Sequence of chain 1.A:
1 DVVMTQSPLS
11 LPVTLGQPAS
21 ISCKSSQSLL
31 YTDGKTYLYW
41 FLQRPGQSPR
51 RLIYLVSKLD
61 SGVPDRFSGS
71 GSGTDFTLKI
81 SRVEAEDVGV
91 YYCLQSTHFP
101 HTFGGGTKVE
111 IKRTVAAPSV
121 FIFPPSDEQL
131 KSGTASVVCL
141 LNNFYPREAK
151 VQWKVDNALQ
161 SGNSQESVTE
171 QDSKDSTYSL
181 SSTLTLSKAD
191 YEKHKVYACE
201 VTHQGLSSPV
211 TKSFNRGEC

Binding-site contacts:
Ligand atom N35 contacts residue ASP35 of chain 1.B at 2.9 Å (salt-bridge).
Ligand atom N34 contacts residue ASP35 of chain 1.B at 2.8 Å (salt-bridge).
Ligand atom C23 contacts residue SER56 of chain 1.B at 3.6 Å.
Ligand atom N34 contacts residue HIS101 of chain 1.A at 2.9 Å (h-bond).
Ligand atom N34 contacts residue VAL50 of chain 1.B at 3.5 Å.
Ligand atom N13 contacts residue TYR37 of chain 1.A at 3.3 Å.
Ligand atom C19 contacts residue TYR106 of chain 1.B at 3.5 Å (hydrophobic).
Ligand atom C11 contacts residue SER96 of chain 1.A at 3.4 Å.
Ligand atom C26 contacts residue TRP52 of chain 1.B at 3.4 Å (hydrophobic).
Ligand atom C1 contacts residue TYR31 of chain 1.A at 3.1 Å (hydrophobic).
Ligand atom C29 contacts residue TRP52 of chain 1.B at 3.6 Å (hydrophobic).
Ligand atom N35 contacts residue GLY108 of chain 1.B at 3.4 Å.
Ligand atom C25 contacts residue HIS101 of chain 1.A at 3.2 Å.
Ligand atom C16 contacts residue SER96 of chain 1.A at 3.5 Å.
Ligand atom C20 contacts residue SER96 of chain 1.A at 3.1 Å.
Ligand atom C19 contacts residue SER96 of chain 1.A at 3.4 Å.
Ligand atom O32 contacts residue SER56 of chain 1.B at 3.0 Å (h-bond).
Ligand atom C8 contacts residue PHE99 of chain 1.A at 3.5 Å (hydrophobic).
Ligand atom C24 contacts residue TYR39 of chain 1.A at 3.6 Å (hydrophobic).
Ligand atom C19 contacts residue TYR37 of chain 1.A at 3.6 Å (hydrophobic).
Ligand atom C7 contacts residue TYR31 of chain 1.A at 3.4 Å (hydrophobic).
Ligand atom C4 contacts residue TYR31 of chain 1.A at 3.6 Å (hydrophobic).
Ligand atom N22 contacts residue GOL1 of chain 1.F at 3.6 Å.
Ligand atom C8 contacts residue THR97 of chain 1.A at 3.1 Å.
Ligand atom C2 contacts residue TYR106 of chain 1.B at 3.5 Å (hydrophobic).
Ligand atom C2 contacts residue TYR31 of chain 1.A at 3.4 Å (hydrophobic).
Ligand atom C25 contacts residue TRP52 of chain 1.B at 3.5 Å (hydrophobic).
Ligand atom N3 contacts residue TYR31 of chain 1.A at 3.3 Å (h-bond).
Ligand atom C24 contacts residue SER96 of chain 1.A at 3.5 Å.
Ligand atom N6 contacts residue TYR106 of chain 1.B at 2.8 Å (h-bond).
Ligand atom C28 contacts residue SER56 of chain 1.B at 3.0 Å.
Ligand atom C21 contacts residue TRP52 of chain 1.B at 3.4 Å (hydrophobic).
Ligand atom C30 contacts residue THR57 of chain 1.B at 3.6 Å.
Ligand atom N35 contacts residue ILE33 of chain 1.B at 3.4 Å.
Ligand atom O31 contacts residue SER56 of chain 1.B at 3.4 Å (h-bond).
Ligand atom C27 contacts residue THR57 of chain 1.B at 3.5 Å.
Ligand atom C33 contacts residue ASP35 of chain 1.B at 3.5 Å.
Ligand atom C27 contacts residue GOL1 of chain 1.F at 3.5 Å.
Ligand atom C4 contacts residue PHE99 of chain 1.A at 3.6 Å (hydrophobic).
Ligand atom N35 contacts residue ASP107 of chain 1.B at 3.4 Å (salt-bridge).

A small-molecule ligand and the protein it binds are described below.
Small molecule (SMILES): [H]/N=C(/N)c1ccc(NCc2nc3cc(C(=O)N(CCC(=O)O)c4ccccn4)ccc3n2C)cc1

Sequence of chain 1.B:
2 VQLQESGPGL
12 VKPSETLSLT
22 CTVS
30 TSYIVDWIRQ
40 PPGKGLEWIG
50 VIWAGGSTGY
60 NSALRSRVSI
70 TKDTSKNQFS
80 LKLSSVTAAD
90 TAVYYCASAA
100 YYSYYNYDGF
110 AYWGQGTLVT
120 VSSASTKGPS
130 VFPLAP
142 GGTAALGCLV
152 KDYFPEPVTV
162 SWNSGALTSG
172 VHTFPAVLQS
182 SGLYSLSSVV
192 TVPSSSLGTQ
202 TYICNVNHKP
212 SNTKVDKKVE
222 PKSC